Binding-site contacts:
Ligand atom S02 contacts residue LEU51 of chain 1.A at 3.7 Å.
Ligand atom O24 contacts residue LEU51 of chain 1.A at 3.4 Å.
Ligand atom N11 contacts residue LEU51 of chain 1.A at 3.5 Å.
Ligand atom C04 contacts residue TRP40 of chain 1.A at 3.9 Å (hydrophobic).
Ligand atom C16 contacts residue ILE105 of chain 1.A at 3.9 Å (hydrophobic).
Ligand atom C21 contacts residue ILE105 of chain 1.A at 4.1 Å (hydrophobic).
Ligand atom C19 contacts residue ILE105 of chain 1.A at 3.8 Å (hydrophobic).
Ligand atom C06 contacts residue MET108 of chain 1.A at 4.1 Å (hydrophobic).
Ligand atom C07 contacts residue ASP104 of chain 1.A at 4.0 Å.
Ligand atom C21 contacts residue LEU53 of chain 1.A at 4.1 Å (hydrophobic).
Ligand atom C17 contacts residue PHE42 of chain 1.A at 3.8 Å (hydrophobic).
Ligand atom C17 contacts residue ILE105 of chain 1.A at 4.0 Å (hydrophobic).
Ligand atom C16 contacts residue VAL46 of chain 1.A at 4.2 Å (hydrophobic).
Ligand atom C14 contacts residue ILE105 of chain 1.A at 4.0 Å (hydrophobic).
Ligand atom C06 contacts residue ILE105 of chain 1.A at 3.9 Å (hydrophobic).
Ligand atom O01 contacts residue LEU51 of chain 1.A at 3.6 Å.
Ligand atom C17 contacts residue PRO41 of chain 1.A at 3.4 Å (hydrophobic).
Ligand atom F05 contacts residue PRO41 of chain 1.A at 3.3 Å.
Ligand atom C13 contacts residue LEU51 of chain 1.A at 3.6 Å (hydrophobic).
Ligand atom C22 contacts residue LEU53 of chain 1.A at 3.9 Å (hydrophobic).
Ligand atom C12 contacts residue LEU51 of chain 1.A at 3.8 Å (hydrophobic).
Ligand atom C17 contacts residue VAL46 of chain 1.A at 4.0 Å (hydrophobic).
Ligand atom C18 contacts residue VAL46 of chain 1.A at 3.8 Å (hydrophobic).
Ligand atom C23 contacts residue LEU53 of chain 1.A at 3.9 Å (hydrophobic).
Ligand atom C21 contacts residue ASN99 of chain 1.A at 3.4 Å.
Ligand atom N15 contacts residue ILE105 of chain 1.A at 3.7 Å.
Ligand atom C12 contacts residue LEU53 of chain 1.A at 4.1 Å (hydrophobic).
Ligand atom F05 contacts residue TRP40 of chain 1.A at 3.5 Å.
Ligand atom O20 contacts residue ASN99 of chain 1.A at 3.0 Å (h-bond).
Ligand atom C22 contacts residue ASN99 of chain 1.A at 3.4 Å.
Ligand atom C18 contacts residue PHE42 of chain 1.A at 3.8 Å (hydrophobic).
Ligand atom C19 contacts residue VAL46 of chain 1.A at 4.3 Å (hydrophobic).
Ligand atom F05 contacts residue ILE105 of chain 1.A at 3.5 Å.
Ligand atom C16 contacts residue PRO41 of chain 1.A at 3.9 Å (hydrophobic).
Ligand atom C19 contacts residue ASN99 of chain 1.A at 4.1 Å.
Ligand atom O01 contacts residue TRP40 of chain 1.A at 4.1 Å.
Ligand atom O20 contacts residue TYR56 of chain 1.A at 4.2 Å.
Ligand atom C04 contacts residue ILE105 of chain 1.A at 4.0 Å (hydrophobic).
Ligand atom O20 contacts residue ILE105 of chain 1.A at 4.1 Å.
Ligand atom O20 contacts residue CYS95 of chain 1.A at 4.2 Å.

The small molecule below binds the protein below.
Small molecule (SMILES): O=C1CCCN1c1cccc(NS(=O)(=O)c2c(F)cccc2F)c1

Sequence of chain 1.A:
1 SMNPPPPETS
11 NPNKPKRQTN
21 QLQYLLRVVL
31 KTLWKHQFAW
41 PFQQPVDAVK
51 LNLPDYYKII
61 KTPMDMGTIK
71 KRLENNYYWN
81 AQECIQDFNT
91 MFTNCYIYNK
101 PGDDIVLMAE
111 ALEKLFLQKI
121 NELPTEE